A small-molecule ligand and the protein it binds are described below.
Small molecule (SMILES): COc1ccc2[nH]ccc2c1

Sequence of chain 2.B:
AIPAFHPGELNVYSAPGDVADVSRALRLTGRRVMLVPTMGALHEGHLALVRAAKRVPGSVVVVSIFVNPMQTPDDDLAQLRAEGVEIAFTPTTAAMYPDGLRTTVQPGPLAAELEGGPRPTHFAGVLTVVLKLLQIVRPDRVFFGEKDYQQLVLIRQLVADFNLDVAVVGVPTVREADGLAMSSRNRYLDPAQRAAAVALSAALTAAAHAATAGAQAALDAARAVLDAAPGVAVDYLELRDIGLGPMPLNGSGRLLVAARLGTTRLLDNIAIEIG

Binding-site contacts:
Ligand atom OAH contacts residue VAL188 of chain 2.B at 3.0 Å (h-bond).
Ligand atom CAA contacts residue LEU51 of chain 2.B at 3.8 Å (hydrophobic).
Ligand atom CAK contacts residue MET196 of chain 2.B at 4.0 Å (hydrophobic).
Ligand atom NAG contacts residue HIS45 of chain 2.B at 3.4 Å.
Ligand atom CAC contacts residue GLY47 of chain 2.B at 3.8 Å.
Ligand atom CAA contacts residue PRO186 of chain 2.B at 3.2 Å (hydrophobic).
Ligand atom OAH contacts residue GLY47 of chain 2.B at 3.7 Å.
Ligand atom CAE contacts residue GLY47 of chain 2.B at 4.3 Å.
Ligand atom CAD contacts residue HIS48 of chain 2.B at 4.0 Å.
Ligand atom NAG contacts residue SO41 of chain 2.L at 2.9 Å (h-bond).
Ligand atom CAF contacts residue GLY159 of chain 2.B at 3.9 Å.
Ligand atom CAC contacts residue VAL188 of chain 2.B at 3.8 Å (hydrophobic).
Ligand atom NAG contacts residue ASP162 of chain 2.B at 4.3 Å.
Ligand atom CAD contacts residue HIS45 of chain 2.B at 4.3 Å.
Ligand atom CAA contacts residue VAL188 of chain 2.B at 3.9 Å (hydrophobic).
Ligand atom CAK contacts residue HIS45 of chain 2.B at 3.5 Å.
Ligand atom CAI contacts residue GLY47 of chain 2.B at 3.4 Å.
Ligand atom CAA contacts residue THR187 of chain 2.B at 4.2 Å.
Ligand atom CAK contacts residue SO41 of chain 2.L at 4.0 Å.
Ligand atom CAB contacts residue SO41 of chain 2.L at 3.7 Å.
Ligand atom CAA contacts residue VAL185 of chain 2.B at 3.7 Å (hydrophobic).
Ligand atom CAI contacts residue VAL188 of chain 2.B at 3.9 Å (hydrophobic).
Ligand atom CAC contacts residue LYS161 of chain 2.B at 4.2 Å.
Ligand atom CAB contacts residue HIS48 of chain 2.B at 3.8 Å.
Ligand atom CAC contacts residue MET196 of chain 2.B at 4.1 Å (hydrophobic).
Ligand atom OAH contacts residue PRO186 of chain 2.B at 3.6 Å.
Ligand atom OAH contacts residue THR187 of chain 2.B at 3.6 Å.
Ligand atom CAJ contacts residue GLY47 of chain 2.B at 4.0 Å.
Ligand atom CAA contacts residue ALA50 of chain 2.B at 4.1 Å (hydrophobic).
Ligand atom CAD contacts residue LEU51 of chain 2.B at 4.2 Å (hydrophobic).
Ligand atom CAF contacts residue GLY47 of chain 2.B at 3.5 Å.
Ligand atom CAA contacts residue GLY47 of chain 2.B at 3.6 Å.
Ligand atom CAA contacts residue GLY159 of chain 2.B at 4.2 Å.
Ligand atom CAB contacts residue HIS45 of chain 2.B at 3.9 Å.
Ligand atom CAC contacts residue THR187 of chain 2.B at 4.0 Å.
Ligand atom CAE contacts residue LYS161 of chain 2.B at 3.9 Å.
Ligand atom CAJ contacts residue HIS45 of chain 2.B at 4.0 Å.
Ligand atom CAE contacts residue MET196 of chain 2.B at 3.2 Å (hydrophobic).
Ligand atom CAE contacts residue HIS45 of chain 2.B at 3.8 Å.
Ligand atom NAG contacts residue MET196 of chain 2.B at 4.2 Å.